Binding-site contacts:
Ligand atom C02 contacts residue LYS177 of chain 1.A at 4.0 Å.
Ligand atom C15 contacts residue ILE146 of chain 1.A at 3.9 Å (hydrophobic).
Ligand atom O17 contacts residue LYS151 of chain 1.A at 4.0 Å.
Ligand atom N03 contacts residue PHE204 of chain 1.A at 4.2 Å.
Ligand atom C04 contacts residue PHE204 of chain 1.A at 4.0 Å (hydrophobic).
Ligand atom P16 contacts residue GLY150 of chain 1.A at 4.0 Å.
Ligand atom C13 contacts residue ILE146 of chain 1.A at 3.5 Å (hydrophobic).
Ligand atom N03 contacts residue TYR198 of chain 1.A at 3.6 Å.
Ligand atom P16 contacts residue THR152 of chain 1.A at 3.7 Å.
Ligand atom O17 contacts residue GLY150 of chain 1.A at 3.1 Å (h-bond).
Ligand atom C07 contacts residue ASP148 of chain 1.A at 4.2 Å.
Ligand atom O18 contacts residue LYS151 of chain 1.A at 3.7 Å.
Ligand atom O19 contacts residue SER149 of chain 1.A at 3.1 Å (h-bond).
Ligand atom O20 contacts residue THR152 of chain 1.A at 3.1 Å (h-bond).
Ligand atom O01 contacts residue LYS177 of chain 1.A at 3.1 Å (salt-bridge).
Ligand atom C02 contacts residue VAL199 of chain 1.A at 3.7 Å (hydrophobic).
Ligand atom N08 contacts residue LYS177 of chain 1.A at 3.8 Å.
Ligand atom O01 contacts residue ILE146 of chain 1.A at 4.1 Å.
Ligand atom N08 contacts residue ASP148 of chain 1.A at 3.0 Å (salt-bridge).
Ligand atom O17 contacts residue VAL147 of chain 1.A at 4.1 Å.
Ligand atom O17 contacts residue ASP148 of chain 1.A at 3.2 Å (salt-bridge).
Ligand atom C15 contacts residue THR152 of chain 1.A at 3.6 Å.
Ligand atom O18 contacts residue THR152 of chain 1.A at 2.8 Å (h-bond).
Ligand atom C14 contacts residue THR152 of chain 1.A at 4.0 Å.
Ligand atom P16 contacts residue SER149 of chain 1.A at 3.5 Å.
Ligand atom O01 contacts residue LYS197 of chain 1.A at 4.1 Å.
Ligand atom O01 contacts residue TYR198 of chain 1.A at 3.8 Å.
Ligand atom O19 contacts residue ASP148 of chain 1.A at 3.4 Å.
Ligand atom P16 contacts residue ASP148 of chain 1.A at 4.1 Å.
Ligand atom C04 contacts residue GLU205 of chain 1.A at 4.0 Å.
Ligand atom N05 contacts residue TYR198 of chain 1.A at 3.6 Å (h-bond).
Ligand atom O17 contacts residue SER149 of chain 1.A at 3.5 Å (h-bond).
Ligand atom C04 contacts residue TYR198 of chain 1.A at 3.3 Å (hydrophobic).
Ligand atom C02 contacts residue TYR198 of chain 1.A at 3.9 Å (hydrophobic).
Ligand atom C07 contacts residue TYR198 of chain 1.A at 4.2 Å (hydrophobic).
Ligand atom N03 contacts residue VAL199 of chain 1.A at 2.8 Å (h-bond).
Ligand atom O01 contacts residue VAL199 of chain 1.A at 3.1 Å (h-bond).
Ligand atom O18 contacts residue SER149 of chain 1.A at 3.1 Å (h-bond).
Ligand atom C09 contacts residue ASP148 of chain 1.A at 3.5 Å.
Ligand atom C04 contacts residue VAL199 of chain 1.A at 3.5 Å (hydrophobic).

The small molecule below binds the protein below.
Small molecule (SMILES): O=c1[nH]cnc2c(CNC[C@@H](O)CP(=O)(O)O)c[nH]c12

Sequence of chain 1.A:
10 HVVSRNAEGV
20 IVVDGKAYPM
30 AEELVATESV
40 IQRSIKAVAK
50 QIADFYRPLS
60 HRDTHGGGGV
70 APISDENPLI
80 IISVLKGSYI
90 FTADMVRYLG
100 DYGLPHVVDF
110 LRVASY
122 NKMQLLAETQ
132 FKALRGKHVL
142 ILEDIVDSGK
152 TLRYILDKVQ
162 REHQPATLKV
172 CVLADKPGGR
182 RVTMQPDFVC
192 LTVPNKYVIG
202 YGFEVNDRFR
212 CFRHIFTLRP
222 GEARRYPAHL